The protein below binds the small molecule below.
Small molecule (SMILES): CN1CCN(CCC(=O)Nc2ccc3ncnc(Nc4ccc(NC(=O)Nc5cc(C(C)(C)C)nn5-c5cccc(N)c5)cc4)c3c2)CC1

Binding-site contacts:
Ligand atom CAA contacts residue ASP101 of chain 1.B at 3.4 Å.
Ligand atom NBF contacts residue GLU63 of chain 1.B at 2.8 Å (salt-bridge).
Ligand atom N1 contacts residue LEU146 of chain 1.B at 3.6 Å.
Ligand atom OAF contacts residue PHE158 of chain 1.B at 3.3 Å.
Ligand atom NBT contacts residue ASP101 of chain 1.B at 2.6 Å (salt-bridge).
Ligand atom OAG contacts residue ASP157 of chain 1.B at 2.6 Å (salt-bridge).
Ligand atom C2 contacts residue GLU92 of chain 1.B at 3.3 Å.
Ligand atom CAJ contacts residue GLU63 of chain 1.B at 3.7 Å.
Ligand atom CAU contacts residue LEU26 of chain 1.B at 3.2 Å (hydrophobic).
Ligand atom NBE contacts residue ASP157 of chain 1.B at 3.2 Å (salt-bridge).
Ligand atom CAR contacts residue GLU63 of chain 1.B at 3.2 Å.
Ligand atom CAI contacts residue GLU63 of chain 1.B at 3.6 Å.
Ligand atom NBF contacts residue ASP157 of chain 1.B at 3.4 Å (salt-bridge).
Ligand atom CAL contacts residue ASP157 of chain 1.B at 3.4 Å.
Ligand atom NAE contacts residue GLY159 of chain 1.B at 3.6 Å.
Ligand atom CAY contacts residue ASP101 of chain 1.B at 3.4 Å.
Ligand atom CBI contacts residue ASP157 of chain 1.B at 2.9 Å.
Ligand atom CAH contacts residue GLU63 of chain 1.B at 3.5 Å.
Ligand atom CAQ contacts residue MET94 of chain 1.B at 3.1 Å (hydrophobic).
Ligand atom CAQ contacts residue TYR93 of chain 1.B at 3.7 Å (hydrophobic).
Ligand atom CAX contacts residue ASP101 of chain 1.B at 3.3 Å.
Ligand atom CBI contacts residue GLU63 of chain 1.B at 3.2 Å.
Ligand atom CBJ contacts residue GLU63 of chain 1.B at 3.5 Å.
Ligand atom C2 contacts residue ALA46 of chain 1.B at 3.4 Å (hydrophobic).
Ligand atom C2 contacts residue MET94 of chain 1.B at 3.6 Å (hydrophobic).
Ligand atom CAB contacts residue HIS137 of chain 1.B at 3.7 Å.
Ligand atom NBU contacts residue ASP101 of chain 1.B at 3.7 Å.
Ligand atom CAW contacts residue ASP101 of chain 1.B at 3.4 Å.
Ligand atom NBF contacts residue MET67 of chain 1.B at 3.5 Å (h-bond).
Ligand atom CAS contacts residue ASP157 of chain 1.B at 3.7 Å.
Ligand atom OAG contacts residue ALA156 of chain 1.B at 3.4 Å.
Ligand atom N3 contacts residue MET94 of chain 1.B at 3.0 Å (h-bond).
Ligand atom CAD contacts residue TYR135 of chain 1.B at 3.7 Å (hydrophobic).
Ligand atom NBE contacts residue GLU63 of chain 1.B at 2.8 Å (salt-bridge).
Ligand atom NBC contacts residue ASP157 of chain 1.B at 3.7 Å.
Ligand atom CBN contacts residue GLU63 of chain 1.B at 3.6 Å.
Ligand atom N1 contacts residue ALA46 of chain 1.B at 3.5 Å.
Ligand atom CAR contacts residue ASP157 of chain 1.B at 3.6 Å.
Ligand atom CBK contacts residue ASP157 of chain 1.B at 3.7 Å.
Ligand atom NBV contacts residue ASP157 of chain 1.B at 3.5 Å.

Sequence of chain 1.B:
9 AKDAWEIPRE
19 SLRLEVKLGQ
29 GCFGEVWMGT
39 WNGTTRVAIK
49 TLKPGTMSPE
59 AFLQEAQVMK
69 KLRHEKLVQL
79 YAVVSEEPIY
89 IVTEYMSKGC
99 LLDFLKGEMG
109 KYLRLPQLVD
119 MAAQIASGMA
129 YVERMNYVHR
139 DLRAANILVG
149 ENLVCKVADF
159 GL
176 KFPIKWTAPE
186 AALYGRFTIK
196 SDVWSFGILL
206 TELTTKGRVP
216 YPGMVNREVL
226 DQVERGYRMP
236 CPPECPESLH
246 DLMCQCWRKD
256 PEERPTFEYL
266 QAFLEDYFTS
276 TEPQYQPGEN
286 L